Binding-site contacts:
Ligand atom N9 contacts residue LEU27 of chain 2.A at 3.4 Å.
Ligand atom C2 contacts residue LYS54 of chain 2.A at 3.4 Å.
Ligand atom OP2 contacts residue LYS44 of chain 2.A at 3.1 Å.
Ligand atom O2' contacts residue ARG35 of chain 2.A at 2.6 Å (salt-bridge).
Ligand atom O4' contacts residue LEU27 of chain 2.A at 3.3 Å.
Ligand atom O2 contacts residue GLN113 of chain 2.A at 3.4 Å.
Ligand atom N3 contacts residue ARG48 of chain 2.A at 3.2 Å (salt-bridge).
Ligand atom O2 contacts residue PRO29 of chain 2.A at 3.4 Å (h-bond).
Ligand atom OP1 contacts residue ARG30 of chain 2.A at 2.7 Å (salt-bridge).
Ligand atom OP2 contacts residue LYS57 of chain 2.A at 3.2 Å (salt-bridge).
Ligand atom N3 contacts residue LEU114 of chain 2.A at 3.4 Å (h-bond).
Ligand atom C2 contacts residue GLY24 of chain 2.A at 3.2 Å.
Ligand atom O4 contacts residue ASN107 of chain 2.A at 2.5 Å (h-bond).
Ligand atom N7 contacts residue ARG125 of chain 2.A at 3.2 Å (salt-bridge).
Ligand atom O2 contacts residue LYS110 of chain 2.A at 2.8 Å (salt-bridge).
Ligand atom O2 contacts residue ARG48 of chain 2.A at 2.9 Å (salt-bridge).
Ligand atom O2 contacts residue LYS110 of chain 2.A at 3.4 Å.
Ligand atom C5' contacts residue LEU117 of chain 2.A at 3.5 Å (hydrophobic).
Ligand atom O2 contacts residue GLY28 of chain 2.A at 3.2 Å.
Ligand atom N3 contacts residue GLN113 of chain 2.A at 2.8 Å (h-bond).
Ligand atom N3 contacts residue LEU34 of chain 2.A at 3.3 Å.
Ligand atom N3 contacts residue GLY24 of chain 2.A at 3.2 Å (h-bond).
Ligand atom O2' contacts residue GLY28 of chain 2.A at 3.0 Å (h-bond).
Ligand atom O4 contacts residue LYS110 of chain 2.A at 3.3 Å.
Ligand atom O4' contacts residue GLY31 of chain 2.A at 3.4 Å.
Ligand atom O2' contacts residue LEU114 of chain 2.A at 2.7 Å (h-bond).
Ligand atom O5' contacts residue ARG125 of chain 2.A at 3.1 Å (salt-bridge).
Ligand atom C2' contacts residue LEU114 of chain 2.A at 3.4 Å (hydrophobic).
Ligand atom C2 contacts residue LEU34 of chain 2.A at 3.3 Å (hydrophobic).
Ligand atom O2' contacts residue PRO63 of chain 2.A at 3.3 Å.
Ligand atom N6 contacts residue ILE47 of chain 2.A at 3.0 Å (h-bond).
Ligand atom C5 contacts residue GLY105 of chain 2.A at 3.3 Å.
Ligand atom N6 contacts residue ARG125 of chain 2.A at 2.8 Å (salt-bridge).
Ligand atom O4 contacts residue GLN106 of chain 2.A at 3.2 Å (h-bond).
Ligand atom O4' contacts residue LEU117 of chain 2.A at 3.4 Å.
Ligand atom O4 contacts residue GLY105 of chain 2.A at 3.2 Å.
Ligand atom O3' contacts residue ARG35 of chain 2.A at 3.2 Å (salt-bridge).
Ligand atom C4 contacts residue LEU27 of chain 2.A at 3.5 Å (hydrophobic).
Ligand atom N1 contacts residue ILE47 of chain 2.A at 2.9 Å (h-bond).
Ligand atom O4' contacts residue ARG125 of chain 2.A at 3.0 Å (salt-bridge).

The protein below binds the small molecule below.
Small molecule (SMILES): Nc1ccn([C@@H]2O[C@H](CO[P](=O)(O)O[C@H]3[C@@H](O)[C@H](n4cnc5c(N)ncnc54)O[C@@H]3CO[P](=O)(O)O[C@H]3[C@@H](O)[C@H](n4cnc5c(N)ncnc54)O[C@@H]3CO[P](=O)(O)O[C@H]3[C@@H](O)[C@H](n4ccc(=O)[nH]c4=O)O[C@@H]3CO[P](=O)(O)O[C@H]3[C@@H](O)[C@H](n4ccc(N)nc4=O)O[C@@H]3CO[P](=O)(O)O[C@H]3[C@@H](O)[C@H](n4cnc5c(N)ncnc54)O[C@@H]3CO[P](=O)(O)O[C@H]3[C@@H](O)[C@H](n4ccc(=O)[nH]c4=O)O[C@@H]3COP(=O)(O)O)[C@@H](OP(=O)(O)O)[C@H]2O)c(=O)n1

Sequence of chain 2.A:
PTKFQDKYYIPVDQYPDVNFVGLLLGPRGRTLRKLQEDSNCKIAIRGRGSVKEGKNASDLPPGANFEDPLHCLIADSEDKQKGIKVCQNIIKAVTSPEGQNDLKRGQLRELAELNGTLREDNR

Sequence of chain 5.A:
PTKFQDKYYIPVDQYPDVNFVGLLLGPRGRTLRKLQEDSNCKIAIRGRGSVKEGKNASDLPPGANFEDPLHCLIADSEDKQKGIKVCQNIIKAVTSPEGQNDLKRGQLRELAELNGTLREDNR